Binding-site contacts:
Ligand atom C2 contacts residue LEU83 of chain 1.C at 3.7 Å (hydrophobic).
Ligand atom O3 contacts residue GLN85 of chain 1.C at 3.0 Å.
Ligand atom C14 contacts residue HIS84 of chain 1.C at 3.5 Å.
Ligand atom C17 contacts residue ASP86 of chain 1.C at 3.6 Å.
Ligand atom N2 contacts residue LYS33 of chain 1.C at 4.0 Å.
Ligand atom C2 contacts residue LEU134 of chain 1.C at 3.6 Å (hydrophobic).
Ligand atom O4 contacts residue LYS89 of chain 1.C at 3.7 Å.
Ligand atom O4 contacts residue GLN85 of chain 1.C at 4.0 Å.
Ligand atom O1 contacts residue PHE80 of chain 1.C at 3.4 Å.
Ligand atom N6 contacts residue ASP86 of chain 1.C at 3.1 Å (salt-bridge).
Ligand atom C15 contacts residue GLN85 of chain 1.C at 3.6 Å.
Ligand atom N2 contacts residue ASP145 of chain 1.C at 3.4 Å (salt-bridge).
Ligand atom C16 contacts residue ASP86 of chain 1.C at 3.8 Å.
Ligand atom O2 contacts residue LEU134 of chain 1.C at 3.4 Å.
Ligand atom C15 contacts residue LEU83 of chain 1.C at 3.7 Å (hydrophobic).
Ligand atom C4 contacts residue LEU134 of chain 1.C at 3.6 Å (hydrophobic).
Ligand atom C13 contacts residue LEU83 of chain 1.C at 3.6 Å (hydrophobic).
Ligand atom C16 contacts residue GLN85 of chain 1.C at 3.8 Å.
Ligand atom O3 contacts residue LYS89 of chain 1.C at 3.4 Å.
Ligand atom C3 contacts residue LEU134 of chain 1.C at 3.7 Å (hydrophobic).
Ligand atom C6 contacts residue ALA31 of chain 1.C at 3.7 Å (hydrophobic).
Ligand atom C3 contacts residue LEU83 of chain 1.C at 3.0 Å (hydrophobic).
Ligand atom C1 contacts residue ALA31 of chain 1.C at 3.7 Å (hydrophobic).
Ligand atom C15 contacts residue HIS84 of chain 1.C at 2.9 Å.
Ligand atom C6 contacts residue LEU134 of chain 1.C at 4.0 Å (hydrophobic).
Ligand atom C4 contacts residue ILE10 of chain 1.C at 3.8 Å (hydrophobic).
Ligand atom C9 contacts residue ASP145 of chain 1.C at 3.9 Å.
Ligand atom S2 contacts residue GLN85 of chain 1.C at 4.0 Å.
Ligand atom N3 contacts residue LYS33 of chain 1.C at 3.9 Å.
Ligand atom S2 contacts residue ASP86 of chain 1.C at 3.4 Å (salt-bridge).
Ligand atom C16 contacts residue HIS84 of chain 1.C at 3.9 Å.
Ligand atom C18 contacts residue LEU134 of chain 1.C at 3.5 Å (hydrophobic).
Ligand atom O3 contacts residue ASP86 of chain 1.C at 2.8 Å (salt-bridge).
Ligand atom O1 contacts residue VAL64 of chain 1.C at 3.9 Å.
Ligand atom C2 contacts residue ALA31 of chain 1.C at 3.5 Å (hydrophobic).
Ligand atom N3 contacts residue ASP145 of chain 1.C at 3.3 Å.
Ligand atom O4 contacts residue HIS84 of chain 1.C at 3.7 Å.
Ligand atom C4 contacts residue LEU83 of chain 1.C at 3.7 Å (hydrophobic).
Ligand atom C1 contacts residue LEU134 of chain 1.C at 3.4 Å (hydrophobic).
Ligand atom C14 contacts residue LEU83 of chain 1.C at 2.9 Å (hydrophobic).

Sequence of chain 1.C:
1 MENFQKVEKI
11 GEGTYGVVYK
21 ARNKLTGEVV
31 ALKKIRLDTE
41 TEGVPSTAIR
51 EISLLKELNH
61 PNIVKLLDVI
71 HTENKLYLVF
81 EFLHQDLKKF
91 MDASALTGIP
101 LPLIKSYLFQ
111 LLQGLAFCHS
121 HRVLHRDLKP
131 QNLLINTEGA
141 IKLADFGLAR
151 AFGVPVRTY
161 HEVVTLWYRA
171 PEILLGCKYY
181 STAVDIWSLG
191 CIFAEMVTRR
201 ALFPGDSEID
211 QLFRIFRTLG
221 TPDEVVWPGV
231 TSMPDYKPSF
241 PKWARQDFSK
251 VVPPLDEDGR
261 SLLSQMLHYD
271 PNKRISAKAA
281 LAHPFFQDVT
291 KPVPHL

This small molecule binds to this protein.
Small molecule (SMILES): [H]/N=C1\NC(=O)C(=Cc2ccc(-c3ccc(S(N)(=O)=O)cc3)o2)S1